Binding-site contacts:
Ligand atom C3 contacts residue ASN590 of chain 1.O at 3.8 Å.
Ligand atom O6 contacts residue ASN590 of chain 1.O at 3.8 Å.
Ligand atom N2 contacts residue ASN590 of chain 1.O at 2.8 Å (h-bond).
Ligand atom C2 contacts residue ASN590 of chain 1.O at 2.5 Å.
Ligand atom O5 contacts residue ASN590 of chain 1.O at 2.4 Å (h-bond).
Ligand atom C6 contacts residue ASN590 of chain 1.O at 4.3 Å.
Ligand atom C5 contacts residue ASN590 of chain 1.O at 3.7 Å.
Ligand atom C4 contacts residue ASN590 of chain 1.O at 4.3 Å.
Ligand atom O7 contacts residue ASN590 of chain 1.O at 4.0 Å.
Ligand atom C7 contacts residue THR591 of chain 1.O at 4.2 Å.
Ligand atom O7 contacts residue THR591 of chain 1.O at 3.6 Å.
Ligand atom C1 contacts residue ASN590 of chain 1.O at 1.4 Å.
Ligand atom C7 contacts residue ASN590 of chain 1.O at 3.6 Å.

Sequence of chain 1.O:
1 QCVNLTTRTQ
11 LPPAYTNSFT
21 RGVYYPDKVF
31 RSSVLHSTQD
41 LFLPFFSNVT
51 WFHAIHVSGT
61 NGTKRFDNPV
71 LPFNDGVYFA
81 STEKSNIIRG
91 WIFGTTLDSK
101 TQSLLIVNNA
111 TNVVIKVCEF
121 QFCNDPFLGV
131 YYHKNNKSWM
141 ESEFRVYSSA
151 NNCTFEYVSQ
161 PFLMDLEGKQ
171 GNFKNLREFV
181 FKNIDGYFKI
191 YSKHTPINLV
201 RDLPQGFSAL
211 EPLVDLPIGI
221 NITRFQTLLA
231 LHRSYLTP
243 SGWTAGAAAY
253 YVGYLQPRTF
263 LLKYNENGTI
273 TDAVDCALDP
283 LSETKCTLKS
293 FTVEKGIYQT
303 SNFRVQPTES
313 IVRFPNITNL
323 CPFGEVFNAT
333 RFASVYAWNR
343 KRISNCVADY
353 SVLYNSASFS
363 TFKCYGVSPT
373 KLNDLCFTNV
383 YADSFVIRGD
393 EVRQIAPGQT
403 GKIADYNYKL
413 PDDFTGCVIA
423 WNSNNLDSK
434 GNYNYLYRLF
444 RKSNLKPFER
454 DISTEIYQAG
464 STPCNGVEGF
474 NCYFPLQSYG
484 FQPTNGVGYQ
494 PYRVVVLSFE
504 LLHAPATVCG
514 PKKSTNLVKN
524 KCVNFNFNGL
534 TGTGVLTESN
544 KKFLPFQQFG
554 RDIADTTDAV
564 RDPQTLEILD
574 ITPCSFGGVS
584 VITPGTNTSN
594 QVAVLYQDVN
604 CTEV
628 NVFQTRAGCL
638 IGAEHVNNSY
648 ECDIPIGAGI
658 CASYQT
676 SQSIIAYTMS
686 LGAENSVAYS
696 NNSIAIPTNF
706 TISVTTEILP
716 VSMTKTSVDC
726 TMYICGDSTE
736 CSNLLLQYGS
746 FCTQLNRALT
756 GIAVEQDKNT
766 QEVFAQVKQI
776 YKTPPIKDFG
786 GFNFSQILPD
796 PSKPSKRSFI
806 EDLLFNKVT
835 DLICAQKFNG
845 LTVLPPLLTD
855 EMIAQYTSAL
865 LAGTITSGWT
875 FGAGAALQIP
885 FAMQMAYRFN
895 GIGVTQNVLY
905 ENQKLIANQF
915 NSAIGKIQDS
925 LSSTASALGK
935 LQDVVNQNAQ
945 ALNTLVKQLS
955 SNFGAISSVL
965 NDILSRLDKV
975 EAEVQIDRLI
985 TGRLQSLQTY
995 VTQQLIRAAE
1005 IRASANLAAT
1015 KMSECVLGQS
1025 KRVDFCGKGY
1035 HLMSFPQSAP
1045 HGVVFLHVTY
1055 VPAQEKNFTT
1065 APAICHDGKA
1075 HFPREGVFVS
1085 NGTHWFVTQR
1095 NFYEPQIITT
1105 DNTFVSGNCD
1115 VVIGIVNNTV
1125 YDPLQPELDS

The small molecule below binds the protein below.
Small molecule (SMILES): CC(=O)N[C@@H]1[C@@H](O)[C@H](O)[C@@H](CO)O[C@H]1O